Sequence of chain 1.D:
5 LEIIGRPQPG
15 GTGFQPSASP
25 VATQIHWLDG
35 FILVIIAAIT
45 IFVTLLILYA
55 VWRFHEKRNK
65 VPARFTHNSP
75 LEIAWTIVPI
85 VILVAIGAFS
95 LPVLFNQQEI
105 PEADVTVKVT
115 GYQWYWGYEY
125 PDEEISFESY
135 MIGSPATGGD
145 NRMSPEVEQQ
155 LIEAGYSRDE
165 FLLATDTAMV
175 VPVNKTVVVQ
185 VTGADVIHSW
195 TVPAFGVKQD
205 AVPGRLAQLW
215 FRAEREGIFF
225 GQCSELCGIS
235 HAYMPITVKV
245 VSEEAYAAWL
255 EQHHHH

This protein binds this small molecule.
Small molecule (SMILES): CCCCCCCCCCO[C@@H]1O[C@H](CO)[C@@H](O[C@H]2O[C@H](CO)[C@@H](O)[C@H](O)[C@H]2O)[C@H](O)[C@H]1O

Binding-site contacts:
Ligand atom O5 contacts residue PHE99 of chain 1.D at 4.3 Å.
Ligand atom O61 contacts residue GLU103 of chain 1.D at 4.2 Å.
Ligand atom C6 contacts residue PRO96 of chain 1.D at 4.3 Å (hydrophobic).
Ligand atom C7 contacts residue PHE99 of chain 1.D at 4.0 Å (hydrophobic).
Ligand atom O49 contacts residue PRO96 of chain 1.D at 3.5 Å (h-bond).
Ligand atom O3 contacts residue PHE99 of chain 1.D at 3.7 Å.
Ligand atom C1 contacts residue PRO96 of chain 1.D at 4.4 Å (hydrophobic).
Ligand atom C57 contacts residue GLU103 of chain 1.D at 4.0 Å.
Ligand atom C4 contacts residue GLU103 of chain 1.D at 3.7 Å.
Ligand atom O7 contacts residue PHE99 of chain 1.D at 3.9 Å.
Ligand atom O16 contacts residue PRO96 of chain 1.D at 4.3 Å.
Ligand atom O16 contacts residue PHE99 of chain 1.D at 3.9 Å.
Ligand atom O3 contacts residue PRO96 of chain 1.D at 4.3 Å.
Ligand atom C6 contacts residue PHE99 of chain 1.D at 3.7 Å (hydrophobic).
Ligand atom O16 contacts residue ASN100 of chain 1.D at 3.4 Å (h-bond).
Ligand atom C6 contacts residue GLU103 of chain 1.D at 3.7 Å.
Ligand atom C4 contacts residue PHE99 of chain 1.D at 4.1 Å (hydrophobic).
Ligand atom O4 contacts residue PHE99 of chain 1.D at 3.8 Å.
Ligand atom O16 contacts residue GLU103 of chain 1.D at 3.6 Å.
Ligand atom C6 contacts residue ASN100 of chain 1.D at 4.0 Å.
Ligand atom O3 contacts residue LEU95 of chain 1.D at 4.3 Å.
Ligand atom O5 contacts residue GLU103 of chain 1.D at 3.0 Å (salt-bridge).